A small-molecule ligand and the protein it binds are described below.
Small molecule (SMILES): O=C(O)Cc1ccc(O)c(O)c1

Binding-site contacts:
Ligand atom O1 contacts residue ILE191 of chain 1.J at 4.0 Å.
Ligand atom C5 contacts residue TYR147 of chain 1.J at 3.5 Å (hydrophobic).
Ligand atom C6 contacts residue PRO15 of chain 1.I at 3.9 Å (hydrophobic).
Ligand atom C1 contacts residue TRP149 of chain 1.J at 4.0 Å (hydrophobic).
Ligand atom O4 contacts residue HIS162 of chain 1.J at 3.4 Å (h-bond).
Ligand atom O1 contacts residue ARG133 of chain 1.I at 3.8 Å.
Ligand atom O1 contacts residue TYR24 of chain 1.J at 2.3 Å (h-bond).
Ligand atom C4 contacts residue PRO15 of chain 1.I at 4.0 Å (hydrophobic).
Ligand atom C2 contacts residue ILE191 of chain 1.J at 3.5 Å (hydrophobic).
Ligand atom O2 contacts residue TYR24 of chain 1.J at 4.2 Å.
Ligand atom O4 contacts residue HIS160 of chain 1.J at 3.7 Å.
Ligand atom C1 contacts residue ARG157 of chain 1.J at 3.9 Å.
Ligand atom C5 contacts residue FE1 of chain 1.Y at 4.0 Å.
Ligand atom O3 contacts residue GLN177 of chain 1.J at 3.6 Å.
Ligand atom C3 contacts residue HIS160 of chain 1.J at 4.1 Å.
Ligand atom C7 contacts residue ILE191 of chain 1.J at 3.1 Å (hydrophobic).
Ligand atom O3 contacts residue HIS162 of chain 1.J at 2.6 Å.
Ligand atom O3 contacts residue HIS160 of chain 1.J at 3.5 Å (h-bond).
Ligand atom O4 contacts residue TYR16 of chain 1.I at 3.8 Å.
Ligand atom C7 contacts residue TYR24 of chain 1.J at 4.0 Å (hydrophobic).
Ligand atom C8 contacts residue TYR24 of chain 1.J at 3.5 Å (hydrophobic).
Ligand atom O4 contacts residue TYR108 of chain 1.J at 2.8 Å (h-bond).
Ligand atom C3 contacts residue FE1 of chain 1.Y at 2.9 Å.
Ligand atom O2 contacts residue TRP149 of chain 1.J at 3.3 Å.
Ligand atom C1 contacts residue PRO15 of chain 1.I at 4.1 Å (hydrophobic).
Ligand atom C4 contacts residue TYR108 of chain 1.J at 4.0 Å (hydrophobic).
Ligand atom C8 contacts residue ILE191 of chain 1.J at 4.1 Å (hydrophobic).
Ligand atom C4 contacts residue FE1 of chain 1.Y at 2.7 Å.
Ligand atom C5 contacts residue PRO15 of chain 1.I at 3.8 Å (hydrophobic).
Ligand atom C5 contacts residue TYR16 of chain 1.I at 4.0 Å (hydrophobic).
Ligand atom O3 contacts residue ARG157 of chain 1.J at 3.0 Å (salt-bridge).
Ligand atom C8 contacts residue TRP149 of chain 1.J at 3.4 Å (hydrophobic).
Ligand atom O3 contacts residue FE1 of chain 1.Y at 2.5 Å.
Ligand atom C6 contacts residue TYR147 of chain 1.J at 4.1 Å (hydrophobic).
Ligand atom C7 contacts residue TRP149 of chain 1.J at 3.0 Å (hydrophobic).
Ligand atom C1 contacts residue ILE191 of chain 1.J at 3.7 Å (hydrophobic).
Ligand atom C3 contacts residue HIS162 of chain 1.J at 3.9 Å.
Ligand atom C3 contacts residue ARG157 of chain 1.J at 3.4 Å.
Ligand atom C2 contacts residue ARG157 of chain 1.J at 3.5 Å.
Ligand atom O4 contacts residue FE1 of chain 1.Y at 1.8 Å.

Sequence of chain 1.J:
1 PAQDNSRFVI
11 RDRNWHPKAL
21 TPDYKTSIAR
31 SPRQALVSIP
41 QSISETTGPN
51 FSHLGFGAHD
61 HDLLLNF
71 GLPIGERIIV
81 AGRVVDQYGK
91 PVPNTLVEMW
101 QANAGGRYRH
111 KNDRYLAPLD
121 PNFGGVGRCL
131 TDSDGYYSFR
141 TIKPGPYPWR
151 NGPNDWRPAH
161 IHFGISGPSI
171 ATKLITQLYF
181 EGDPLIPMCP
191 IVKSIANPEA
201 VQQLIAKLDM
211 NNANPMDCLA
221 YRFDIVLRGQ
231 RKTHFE

Sequence of chain 1.I:
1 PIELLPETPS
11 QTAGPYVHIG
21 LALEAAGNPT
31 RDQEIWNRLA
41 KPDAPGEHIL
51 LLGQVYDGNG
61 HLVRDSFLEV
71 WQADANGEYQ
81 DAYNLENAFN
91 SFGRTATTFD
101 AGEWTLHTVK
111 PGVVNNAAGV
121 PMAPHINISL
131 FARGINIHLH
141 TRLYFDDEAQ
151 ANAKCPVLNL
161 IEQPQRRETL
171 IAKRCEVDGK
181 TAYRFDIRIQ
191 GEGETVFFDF